Binding-site contacts:
Ligand atom O7 contacts residue LEU62 of chain 28.D at 3.5 Å.
Ligand atom C11 contacts residue ASN272 of chain 28.D at 3.6 Å.
Ligand atom C10 contacts residue LYS68 of chain 28.D at 3.8 Å.
Ligand atom O10 contacts residue LEU62 of chain 28.D at 3.1 Å.
Ligand atom C5 contacts residue LYS68 of chain 28.D at 3.7 Å.
Ligand atom O8 contacts residue GLN278 of chain 28.D at 3.5 Å (h-bond).
Ligand atom O1B contacts residue LYS68 of chain 28.D at 3.6 Å.
Ligand atom C10 contacts residue LEU62 of chain 28.D at 3.5 Å (hydrophobic).
Ligand atom C6 contacts residue LYS68 of chain 28.D at 3.8 Å.
Ligand atom C11 contacts residue LYS68 of chain 28.D at 3.7 Å.
Ligand atom C8 contacts residue GLN278 of chain 28.D at 3.7 Å.
Ligand atom C1 contacts residue SER274 of chain 28.D at 3.4 Å.
Ligand atom O9 contacts residue LEU67 of chain 28.D at 3.2 Å.
Ligand atom C1 contacts residue THR276 of chain 28.D at 3.4 Å.
Ligand atom N5 contacts residue ASN272 of chain 28.D at 3.3 Å (h-bond).
Ligand atom C9 contacts residue GLN278 of chain 28.D at 3.2 Å.
Ligand atom O1A contacts residue THR276 of chain 28.D at 2.6 Å (h-bond).
Ligand atom C11 contacts residue GLN278 of chain 28.D at 3.5 Å.
Ligand atom N5 contacts residue PHE75 of chain 28.E at 3.8 Å.
Ligand atom O10 contacts residue PHE75 of chain 28.E at 2.6 Å.
Ligand atom N5 contacts residue GLN278 of chain 28.D at 3.9 Å.
Ligand atom O8 contacts residue LYS68 of chain 28.D at 3.5 Å.
Ligand atom O1B contacts residue SER274 of chain 28.D at 2.4 Å (h-bond).
Ligand atom C11 contacts residue HIS138 of chain 28.C at 3.3 Å.
Ligand atom C11 contacts residue THR276 of chain 28.D at 3.4 Å.
Ligand atom C7 contacts residue GLN278 of chain 28.D at 3.8 Å.
Ligand atom C10 contacts residue PHE75 of chain 28.E at 2.7 Å (hydrophobic).
Ligand atom O1A contacts residue ASN272 of chain 28.D at 3.6 Å (h-bond).
Ligand atom N5 contacts residue LYS68 of chain 28.D at 2.9 Å (salt-bridge).
Ligand atom C9 contacts residue LYS68 of chain 28.D at 3.8 Å.
Ligand atom C6 contacts residue ASN272 of chain 28.D at 3.7 Å.
Ligand atom C11 contacts residue PHE65 of chain 28.D at 3.8 Å (hydrophobic).
Ligand atom O8 contacts residue THR276 of chain 28.D at 3.8 Å.
Ligand atom O1A contacts residue SER274 of chain 28.D at 3.8 Å.
Ligand atom C11 contacts residue PHE270 of chain 28.D at 3.9 Å (hydrophobic).
Ligand atom O1B contacts residue THR276 of chain 28.D at 3.5 Å (h-bond).
Ligand atom O9 contacts residue LYS68 of chain 28.D at 2.8 Å (salt-bridge).
Ligand atom C11 contacts residue PHE75 of chain 28.E at 1.8 Å (hydrophobic).
Ligand atom C11 contacts residue LEU62 of chain 28.D at 3.9 Å (hydrophobic).
Ligand atom O8 contacts residue ASN272 of chain 28.D at 3.4 Å (h-bond).

Sequence of chain 28.E:
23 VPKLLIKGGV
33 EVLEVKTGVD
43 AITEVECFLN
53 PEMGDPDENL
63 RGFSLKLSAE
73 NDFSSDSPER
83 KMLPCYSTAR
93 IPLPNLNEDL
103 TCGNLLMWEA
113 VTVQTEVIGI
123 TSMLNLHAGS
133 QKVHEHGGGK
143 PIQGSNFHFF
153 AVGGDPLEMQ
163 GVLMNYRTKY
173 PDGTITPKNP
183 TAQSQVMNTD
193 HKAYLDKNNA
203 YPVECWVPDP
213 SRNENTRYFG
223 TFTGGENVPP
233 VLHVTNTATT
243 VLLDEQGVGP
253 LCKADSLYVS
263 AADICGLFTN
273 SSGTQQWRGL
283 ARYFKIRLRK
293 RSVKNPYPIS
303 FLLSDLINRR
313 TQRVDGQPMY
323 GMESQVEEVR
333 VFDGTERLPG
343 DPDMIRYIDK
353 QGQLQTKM

Sequence of chain 28.C:
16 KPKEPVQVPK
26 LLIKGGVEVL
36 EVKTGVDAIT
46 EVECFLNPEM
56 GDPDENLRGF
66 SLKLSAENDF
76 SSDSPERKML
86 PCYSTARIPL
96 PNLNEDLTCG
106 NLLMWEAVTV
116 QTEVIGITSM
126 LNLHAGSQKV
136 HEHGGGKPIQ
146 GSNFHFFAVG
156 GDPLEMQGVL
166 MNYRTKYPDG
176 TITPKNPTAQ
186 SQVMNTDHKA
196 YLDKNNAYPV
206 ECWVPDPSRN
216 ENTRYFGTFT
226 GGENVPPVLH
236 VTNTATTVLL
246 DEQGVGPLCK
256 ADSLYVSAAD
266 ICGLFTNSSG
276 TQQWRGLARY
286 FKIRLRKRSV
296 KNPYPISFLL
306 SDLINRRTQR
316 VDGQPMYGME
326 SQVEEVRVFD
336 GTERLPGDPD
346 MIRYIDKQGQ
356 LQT

The protein below binds the small molecule below.
Small molecule (SMILES): CC(=O)N[C@H]1[C@H]([C@H](O)[C@H](O)CO)O[C@@](O[C@H](CO)[C@@H](O)[C@@H]2O[C@@H](C(=O)O)C[C@H](O)[C@H]2NC(C)=O)(C(=O)O)C[C@@H]1O

Sequence of chain 28.D:
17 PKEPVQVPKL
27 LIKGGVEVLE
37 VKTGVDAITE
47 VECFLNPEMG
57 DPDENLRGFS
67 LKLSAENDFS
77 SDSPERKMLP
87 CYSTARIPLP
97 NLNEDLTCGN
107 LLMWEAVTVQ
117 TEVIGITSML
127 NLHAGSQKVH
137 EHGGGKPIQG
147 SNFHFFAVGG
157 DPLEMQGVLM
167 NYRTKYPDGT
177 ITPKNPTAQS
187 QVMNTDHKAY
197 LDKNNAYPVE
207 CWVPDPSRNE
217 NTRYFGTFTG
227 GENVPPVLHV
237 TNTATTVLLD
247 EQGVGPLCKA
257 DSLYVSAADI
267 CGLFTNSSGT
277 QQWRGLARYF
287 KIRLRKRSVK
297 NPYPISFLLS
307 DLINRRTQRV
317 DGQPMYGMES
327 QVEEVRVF